Sequence of chain 1.D:
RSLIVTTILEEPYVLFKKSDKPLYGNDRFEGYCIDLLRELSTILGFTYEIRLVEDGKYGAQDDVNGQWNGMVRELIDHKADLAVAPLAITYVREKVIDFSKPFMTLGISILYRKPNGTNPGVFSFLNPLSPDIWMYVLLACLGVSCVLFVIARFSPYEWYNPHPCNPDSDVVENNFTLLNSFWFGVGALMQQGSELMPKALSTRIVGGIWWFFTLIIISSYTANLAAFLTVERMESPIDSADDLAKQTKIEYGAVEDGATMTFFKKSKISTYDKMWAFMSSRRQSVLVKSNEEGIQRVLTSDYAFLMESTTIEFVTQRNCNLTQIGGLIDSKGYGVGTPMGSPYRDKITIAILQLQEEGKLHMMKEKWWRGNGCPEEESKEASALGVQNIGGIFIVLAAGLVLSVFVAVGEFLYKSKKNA

Binding-site contacts:
Ligand atom C4 contacts residue THR730 of chain 1.D at 3.6 Å.
Ligand atom O4 contacts residue THR730 of chain 1.D at 3.3 Å (h-bond).
Ligand atom C2 contacts residue ASN546 of chain 1.D at 2.4 Å.
Ligand atom O5 contacts residue ASN546 of chain 1.D at 2.5 Å (h-bond).
Ligand atom C8 contacts residue ASN546 of chain 1.D at 4.2 Å.
Ligand atom N2 contacts residue THR730 of chain 1.D at 4.3 Å.
Ligand atom O5 contacts residue THR730 of chain 1.D at 4.4 Å.
Ligand atom O7 contacts residue NAG1 of chain 1.J at 3.3 Å (h-bond).
Ligand atom N2 contacts residue THR548 of chain 1.D at 4.2 Å.
Ligand atom O6 contacts residue ASN546 of chain 1.D at 4.3 Å.
Ligand atom C8 contacts residue NAG1 of chain 1.J at 3.8 Å.
Ligand atom C2 contacts residue ARG543 of chain 1.D at 3.8 Å.
Ligand atom O3 contacts residue THR730 of chain 1.D at 4.1 Å.
Ligand atom C1 contacts residue ARG543 of chain 1.D at 4.4 Å.
Ligand atom O5 contacts residue ARG543 of chain 1.D at 3.6 Å (salt-bridge).
Ligand atom C4 contacts residue ASN546 of chain 1.D at 4.3 Å.
Ligand atom C1 contacts residue ASN546 of chain 1.D at 1.4 Å.
Ligand atom O3 contacts residue THR730 of chain 1.D at 4.1 Å.
Ligand atom O7 contacts residue ASN546 of chain 1.D at 3.4 Å (h-bond).
Ligand atom C7 contacts residue NAG1 of chain 1.J at 3.9 Å.
Ligand atom C1 contacts residue THR730 of chain 1.D at 4.2 Å.
Ligand atom C7 contacts residue ARG543 of chain 1.D at 4.4 Å.
Ligand atom O5 contacts residue THR548 of chain 1.D at 4.4 Å.
Ligand atom C5 contacts residue THR730 of chain 1.D at 3.6 Å.
Ligand atom C5 contacts residue ASN546 of chain 1.D at 3.8 Å.
Ligand atom C3 contacts residue THR730 of chain 1.D at 3.2 Å.
Ligand atom C2 contacts residue THR730 of chain 1.D at 4.1 Å.
Ligand atom C6 contacts residue ARG543 of chain 1.D at 3.8 Å.
Ligand atom C5 contacts residue ARG543 of chain 1.D at 3.9 Å.
Ligand atom O2 contacts residue THR730 of chain 1.D at 4.0 Å.
Ligand atom O3 contacts residue ARG543 of chain 1.D at 4.4 Å.
Ligand atom C7 contacts residue ASN546 of chain 1.D at 3.2 Å.
Ligand atom C1 contacts residue THR548 of chain 1.D at 3.6 Å.
Ligand atom O6 contacts residue LEU729 of chain 1.D at 4.3 Å.
Ligand atom C4 contacts residue ARG543 of chain 1.D at 3.8 Å.
Ligand atom C2 contacts residue THR548 of chain 1.D at 4.4 Å.
Ligand atom C3 contacts residue ASN546 of chain 1.D at 3.7 Å.
Ligand atom N2 contacts residue ASN546 of chain 1.D at 2.7 Å (h-bond).
Ligand atom O7 contacts residue ARG543 of chain 1.D at 3.4 Å (salt-bridge).
Ligand atom O6 contacts residue ARG543 of chain 1.D at 4.3 Å.

The small molecule below binds the protein below.
Small molecule (SMILES): CC(=O)N[C@H]1[C@H](O[C@H]2[C@H](O)[C@@H](NC(C)=O)CO[C@@H]2CO)O[C@H](CO)[C@@H](O[C@@H]2O[C@H](CO)[C@@H](O)[C@H](O[C@@H]3O[C@H](CO)[C@@H](O)[C@H](O)[C@@H]3O)[C@@H]2O)[C@@H]1O